Binding-site contacts:
Ligand atom O1G contacts residue MG1 of chain 1.T at 2.6 Å.
Ligand atom O1B contacts residue SER1093 of chain 1.B at 3.5 Å (h-bond).
Ligand atom N9 contacts residue TYR1126 of chain 1.B at 3.8 Å.
Ligand atom O3A contacts residue GLY1094 of chain 1.B at 3.2 Å (h-bond).
Ligand atom O1B contacts residue SER1092 of chain 1.B at 3.2 Å (h-bond).
Ligand atom O3G contacts residue GLU1091 of chain 1.B at 3.6 Å.
Ligand atom O1B contacts residue LYS1095 of chain 1.B at 2.7 Å.
Ligand atom O2G contacts residue GLN1217 of chain 1.B at 3.5 Å (h-bond).
Ligand atom O1B contacts residue PRO1090 of chain 1.B at 3.6 Å.
Ligand atom C1' contacts residue TYR1287 of chain 1.B at 3.5 Å (hydrophobic).
Ligand atom C2' contacts residue TYR1287 of chain 1.B at 3.8 Å (hydrophobic).
Ligand atom C6 contacts residue TYR1126 of chain 1.B at 3.7 Å (hydrophobic).
Ligand atom O1G contacts residue GLU1119 of chain 1.B at 3.6 Å (salt-bridge).
Ligand atom N6 contacts residue ASP1123 of chain 1.B at 3.3 Å (salt-bridge).
Ligand atom O2' contacts residue TYR1287 of chain 1.B at 2.9 Å.
Ligand atom O5' contacts residue GLY1094 of chain 1.B at 3.6 Å.
Ligand atom O3A contacts residue SER1093 of chain 1.B at 3.7 Å.
Ligand atom C5' contacts residue THR1097 of chain 1.B at 3.2 Å.
Ligand atom O2G contacts residue SER1092 of chain 1.B at 3.8 Å.
Ligand atom N1 contacts residue TYR1126 of chain 1.B at 3.8 Å.
Ligand atom N3B contacts residue SER1092 of chain 1.B at 3.6 Å (h-bond).
Ligand atom O1A contacts residue LYS1095 of chain 1.B at 3.7 Å.
Ligand atom O1A contacts residue GLY1094 of chain 1.B at 3.3 Å.
Ligand atom O3' contacts residue TYR1287 of chain 1.B at 3.7 Å.
Ligand atom C4 contacts residue TYR1126 of chain 1.B at 3.4 Å (hydrophobic).
Ligand atom O2B contacts residue LYS1095 of chain 1.B at 2.7 Å (salt-bridge).
Ligand atom N3 contacts residue TYR1126 of chain 1.B at 3.5 Å.
Ligand atom O3A contacts residue LYS1095 of chain 1.B at 3.3 Å (salt-bridge).
Ligand atom PB contacts residue LYS1095 of chain 1.B at 3.2 Å.
Ligand atom O4' contacts residue TYR1126 of chain 1.B at 3.0 Å (h-bond).
Ligand atom PB contacts residue MG1 of chain 1.T at 3.8 Å.
Ligand atom O1G contacts residue LYS1095 of chain 1.B at 3.4 Å (salt-bridge).
Ligand atom O2G contacts residue GLU1091 of chain 1.B at 3.4 Å.
Ligand atom C2 contacts residue TYR1126 of chain 1.B at 3.7 Å (hydrophobic).
Ligand atom O1A contacts residue THR1096 of chain 1.B at 3.2 Å (h-bond).
Ligand atom O2G contacts residue LYS1095 of chain 1.B at 3.3 Å (salt-bridge).
Ligand atom O2B contacts residue THR1096 of chain 1.B at 3.3 Å (h-bond).
Ligand atom C5 contacts residue TYR1126 of chain 1.B at 3.6 Å (hydrophobic).
Ligand atom O1A contacts residue THR1097 of chain 1.B at 2.8 Å (h-bond).
Ligand atom O2B contacts residue MG1 of chain 1.T at 2.5 Å.

Sequence of chain 1.B:
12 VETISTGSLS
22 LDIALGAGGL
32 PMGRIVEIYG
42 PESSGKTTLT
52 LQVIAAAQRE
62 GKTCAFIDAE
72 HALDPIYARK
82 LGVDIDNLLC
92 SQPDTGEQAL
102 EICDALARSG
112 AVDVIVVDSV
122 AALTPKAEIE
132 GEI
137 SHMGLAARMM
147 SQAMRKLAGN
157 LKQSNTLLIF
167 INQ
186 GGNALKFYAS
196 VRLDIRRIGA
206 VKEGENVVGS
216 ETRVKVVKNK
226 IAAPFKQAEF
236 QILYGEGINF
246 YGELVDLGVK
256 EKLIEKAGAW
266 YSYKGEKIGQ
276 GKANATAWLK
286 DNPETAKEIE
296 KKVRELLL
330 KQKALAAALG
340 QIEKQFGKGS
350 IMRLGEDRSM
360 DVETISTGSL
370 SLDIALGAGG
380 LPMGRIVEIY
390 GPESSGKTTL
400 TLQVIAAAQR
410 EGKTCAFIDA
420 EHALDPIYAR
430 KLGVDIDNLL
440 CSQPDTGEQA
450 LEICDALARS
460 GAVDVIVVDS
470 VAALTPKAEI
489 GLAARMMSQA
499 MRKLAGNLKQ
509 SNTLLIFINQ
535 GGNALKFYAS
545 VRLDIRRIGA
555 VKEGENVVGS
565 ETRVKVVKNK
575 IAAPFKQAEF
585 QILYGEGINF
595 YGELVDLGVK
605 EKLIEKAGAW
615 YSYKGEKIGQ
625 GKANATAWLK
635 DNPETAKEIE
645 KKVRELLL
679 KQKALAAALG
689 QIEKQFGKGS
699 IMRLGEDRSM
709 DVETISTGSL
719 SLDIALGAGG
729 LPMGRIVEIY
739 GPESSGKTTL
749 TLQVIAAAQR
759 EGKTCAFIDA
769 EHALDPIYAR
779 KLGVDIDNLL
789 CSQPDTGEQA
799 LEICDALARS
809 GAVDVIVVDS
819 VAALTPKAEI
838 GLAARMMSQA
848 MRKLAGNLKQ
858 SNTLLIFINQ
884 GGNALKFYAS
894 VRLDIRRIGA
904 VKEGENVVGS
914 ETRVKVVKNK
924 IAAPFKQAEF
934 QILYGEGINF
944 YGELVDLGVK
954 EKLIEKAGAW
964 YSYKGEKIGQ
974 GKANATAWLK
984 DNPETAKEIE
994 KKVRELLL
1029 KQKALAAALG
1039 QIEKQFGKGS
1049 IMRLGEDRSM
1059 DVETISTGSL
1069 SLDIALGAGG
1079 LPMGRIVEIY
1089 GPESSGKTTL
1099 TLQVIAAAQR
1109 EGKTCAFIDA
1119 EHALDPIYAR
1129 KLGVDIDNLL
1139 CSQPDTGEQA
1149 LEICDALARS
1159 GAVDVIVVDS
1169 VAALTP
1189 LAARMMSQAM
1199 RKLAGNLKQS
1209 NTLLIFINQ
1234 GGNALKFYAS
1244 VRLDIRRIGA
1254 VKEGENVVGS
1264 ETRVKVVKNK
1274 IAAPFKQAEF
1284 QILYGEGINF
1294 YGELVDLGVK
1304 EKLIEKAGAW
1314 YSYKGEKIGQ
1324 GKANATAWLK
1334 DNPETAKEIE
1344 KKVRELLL

This protein binds this small molecule.
Small molecule (SMILES): Nc1ncnc2c1ncn2[C@@H]1O[C@H](CO[P](=O)(O)O[P](=O)(O)NP(=O)(O)O)[C@@H](O)[C@H]1O